A small-molecule ligand and the protein it binds are described below.
Small molecule (SMILES): Cc1cn([C@H]2C[C@H](O[P](=O)(O)OC[C@H]3O[C@@H](n4cnc5c(=O)nc(N)[nH]c54)C[C@@H]3OP(=O)(O)O)[C@@H](CO[P](=O)(O)O[C@H]3C[C@H](n4ccc(N)nc4=O)O[C@@H]3CO[P](=O)(O)O[C@H]3C[C@H](n4cc(C)c(=O)[nH]c4=O)O[C@@H]3CO[P](=O)(O)O[C@H]3C[C@H](n4cnc5c(N)ncnc54)O[C@@H]3CO[P](=O)(O)O[C@H]3C[C@H](n4ccc(N)nc4=O)O[C@@H]3CO)O2)c(=O)[nH]c1=O

Sequence of chain 1.C:
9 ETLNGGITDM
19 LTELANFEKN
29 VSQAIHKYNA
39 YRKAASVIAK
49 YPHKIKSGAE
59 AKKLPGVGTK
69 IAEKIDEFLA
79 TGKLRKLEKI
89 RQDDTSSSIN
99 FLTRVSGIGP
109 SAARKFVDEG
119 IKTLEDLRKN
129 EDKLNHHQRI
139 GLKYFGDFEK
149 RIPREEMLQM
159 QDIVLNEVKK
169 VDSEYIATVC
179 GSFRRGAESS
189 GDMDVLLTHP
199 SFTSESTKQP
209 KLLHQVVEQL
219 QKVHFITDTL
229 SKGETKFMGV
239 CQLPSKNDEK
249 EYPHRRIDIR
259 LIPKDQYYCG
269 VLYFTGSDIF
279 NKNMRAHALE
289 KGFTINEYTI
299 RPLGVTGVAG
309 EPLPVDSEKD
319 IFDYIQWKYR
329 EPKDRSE

Binding-site contacts:
Ligand atom N1 contacts residue DC1 of chain 1.B at 3.1 Å (h-bond).
Ligand atom O6 contacts residue DC1 of chain 1.B at 3.2 Å (h-bond).
Ligand atom O4 contacts residue DA4 of chain 1.B at 2.6 Å (h-bond).
Ligand atom P contacts residue THR233 of chain 1.C at 3.5 Å.
Ligand atom C2 contacts residue DT5 of chain 1.B at 3.3 Å.
Ligand atom C2 contacts residue DG6 of chain 1.B at 3.3 Å.
Ligand atom C6 contacts residue DT5 of chain 1.B at 3.5 Å.
Ligand atom O5' contacts residue GLY231 of chain 1.C at 3.0 Å.
Ligand atom O3' contacts residue THR233 of chain 1.C at 3.3 Å (h-bond).
Ligand atom OP1 contacts residue LYS234 of chain 1.C at 3.3 Å (salt-bridge).
Ligand atom C2 contacts residue DG6 of chain 1.B at 3.2 Å.
Ligand atom O2 contacts residue DG3 of chain 1.B at 2.5 Å (h-bond).
Ligand atom OP1 contacts residue GLU232 of chain 1.C at 2.6 Å (salt-bridge).
Ligand atom OP1 contacts residue LYS230 of chain 1.C at 3.1 Å (salt-bridge).
Ligand atom N4 contacts residue DG6 of chain 1.B at 3.1 Å (h-bond).
Ligand atom N3 contacts residue DA4 of chain 1.B at 2.4 Å (h-bond).
Ligand atom C2 contacts residue DA4 of chain 1.B at 3.2 Å.
Ligand atom O2 contacts residue DA4 of chain 1.B at 3.1 Å.
Ligand atom N2 contacts residue DA2 of chain 1.B at 3.3 Å (h-bond).
Ligand atom N3 contacts residue DA2 of chain 1.B at 2.9 Å (h-bond).
Ligand atom O4 contacts residue DA2 of chain 1.B at 2.6 Å (h-bond).
Ligand atom O2 contacts residue DG3 of chain 1.B at 3.4 Å (h-bond).
Ligand atom N6 contacts residue DA4 of chain 1.B at 3.0 Å (h-bond).
Ligand atom N3 contacts residue DG3 of chain 1.B at 2.6 Å (h-bond).
Ligand atom C2 contacts residue DG3 of chain 1.B at 3.4 Å.
Ligand atom C4 contacts residue DG3 of chain 1.B at 3.4 Å.
Ligand atom O4 contacts residue DC1 of chain 1.B at 3.5 Å (h-bond).
Ligand atom N3 contacts residue DG6 of chain 1.B at 2.8 Å (h-bond).
Ligand atom C4 contacts residue DA2 of chain 1.B at 3.5 Å.
Ligand atom N6 contacts residue DT5 of chain 1.B at 2.8 Å (h-bond).
Ligand atom N1 contacts residue DT5 of chain 1.B at 2.6 Å (h-bond).
Ligand atom O2 contacts residue DT5 of chain 1.B at 3.4 Å (h-bond).
Ligand atom O2 contacts residue DG6 of chain 1.B at 2.4 Å (h-bond).
Ligand atom OP1 contacts residue GLY231 of chain 1.C at 3.1 Å.
Ligand atom C2 contacts residue DC1 of chain 1.B at 3.5 Å.
Ligand atom N2 contacts residue DC1 of chain 1.B at 2.8 Å (h-bond).
Ligand atom OP1 contacts residue THR233 of chain 1.C at 2.7 Å (h-bond).
Ligand atom C4 contacts residue DA4 of chain 1.B at 3.3 Å.
Ligand atom N4 contacts residue DG3 of chain 1.B at 2.6 Å (h-bond).
Ligand atom C5' contacts residue GLY231 of chain 1.C at 3.5 Å.